Binding-site contacts:
Ligand atom O contacts residue GLY46 of chain 1.B at 4.0 Å.
Ligand atom O contacts residue TYR76 of chain 1.B at 2.7 Å (h-bond).
Ligand atom C contacts residue GLY46 of chain 1.B at 4.0 Å.
Ligand atom C contacts residue ARG47 of chain 1.B at 4.0 Å.
Ligand atom C contacts residue TYR81 of chain 1.B at 3.9 Å (hydrophobic).
Ligand atom CA contacts residue TRP74 of chain 1.B at 3.4 Å (hydrophobic).
Ligand atom CZ contacts residue GLN79 of chain 1.B at 3.6 Å.
Ligand atom C contacts residue TRP35 of chain 1.B at 4.0 Å (hydrophobic).
Ligand atom CA contacts residue TYR76 of chain 1.B at 3.2 Å (hydrophobic).
Ligand atom NE contacts residue ARG47 of chain 1.B at 3.8 Å.
Ligand atom CB contacts residue ARG47 of chain 1.B at 4.0 Å.
Ligand atom O contacts residue ARG47 of chain 1.B at 3.5 Å (salt-bridge).
Ligand atom CA contacts residue TYR48 of chain 1.B at 4.0 Å (hydrophobic).
Ligand atom O contacts residue TYR48 of chain 1.B at 3.6 Å.
Ligand atom C contacts residue ARG47 of chain 1.B at 3.7 Å.
Ligand atom N contacts residue TRP74 of chain 1.B at 3.3 Å.
Ligand atom NH1 contacts residue GLN79 of chain 1.B at 3.7 Å.
Ligand atom OXT contacts residue ARG47 of chain 1.B at 3.0 Å (salt-bridge).
Ligand atom O contacts residue ARG47 of chain 1.B at 2.9 Å (salt-bridge).
Ligand atom O contacts residue TRP74 of chain 1.B at 4.0 Å.
Ligand atom C contacts residue TYR81 of chain 1.B at 3.6 Å (hydrophobic).
Ligand atom C contacts residue TRP74 of chain 1.B at 3.5 Å (hydrophobic).
Ligand atom N contacts residue TRP35 of chain 1.B at 3.2 Å.
Ligand atom O contacts residue TYR81 of chain 1.B at 3.4 Å.
Ligand atom N contacts residue TYR81 of chain 1.B at 4.0 Å.
Ligand atom N contacts residue TYR81 of chain 1.B at 3.2 Å (h-bond).
Ligand atom CA contacts residue TRP35 of chain 1.B at 3.6 Å (hydrophobic).
Ligand atom CG contacts residue ARG47 of chain 1.B at 3.7 Å.
Ligand atom NH2 contacts residue GLN79 of chain 1.B at 2.7 Å (h-bond).
Ligand atom OXT contacts residue TRP35 of chain 1.B at 4.0 Å.
Ligand atom C contacts residue TYR76 of chain 1.B at 3.4 Å (hydrophobic).
Ligand atom O contacts residue LEU54 of chain 1.B at 3.9 Å.
Ligand atom O contacts residue TRP74 of chain 1.B at 3.4 Å (h-bond).
Ligand atom CG contacts residue TRP74 of chain 1.B at 3.9 Å (hydrophobic).
Ligand atom OXT contacts residue GLY46 of chain 1.B at 3.6 Å.
Ligand atom O contacts residue TYR81 of chain 1.B at 2.5 Å (h-bond).
Ligand atom N contacts residue TYR48 of chain 1.B at 3.9 Å.
Ligand atom CA contacts residue TYR81 of chain 1.B at 3.4 Å (hydrophobic).
Ligand atom CA contacts residue VAL65 of chain 1.B at 4.0 Å (hydrophobic).
Ligand atom CB contacts residue TYR48 of chain 1.B at 3.3 Å (hydrophobic).

Sequence of chain 1.B:
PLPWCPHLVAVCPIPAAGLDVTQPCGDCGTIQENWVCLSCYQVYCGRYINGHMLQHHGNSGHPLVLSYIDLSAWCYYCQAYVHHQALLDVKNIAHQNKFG

A protein and the small-molecule ligand that binds it are described below.
Small molecule (SMILES): C[C@H](N)C(=O)N[C@@H](C)C(=O)N[C@@H](CCCN=C(N)N)C(=O)NCC(=O)NCC(=O)O